A small-molecule ligand and the protein it binds are described below.
Small molecule (SMILES): OC[C@H]1O[C@H](O)[C@H](O)[C@@H](O)[C@@H]1O

Sequence of chain 1.B:
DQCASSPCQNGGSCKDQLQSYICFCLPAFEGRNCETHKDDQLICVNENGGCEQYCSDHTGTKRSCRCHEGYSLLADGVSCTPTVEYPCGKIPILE

Binding-site contacts:
Ligand atom O2 contacts residue SER5 of chain 1.B at 2.5 Å (h-bond).
Ligand atom C4 contacts residue SER5 of chain 1.B at 4.1 Å.
Ligand atom C6 contacts residue GLN2 of chain 1.B at 3.0 Å.
Ligand atom O3 contacts residue TYR21 of chain 1.B at 4.4 Å.
Ligand atom C4 contacts residue TYR21 of chain 1.B at 4.2 Å (hydrophobic).
Ligand atom O5 contacts residue PRO7 of chain 1.B at 4.2 Å.
Ligand atom C3 contacts residue TYR21 of chain 1.B at 4.3 Å (hydrophobic).
Ligand atom C5 contacts residue SER5 of chain 1.B at 3.6 Å.
Ligand atom C1 contacts residue SER5 of chain 1.B at 1.4 Å.
Ligand atom C5 contacts residue TYR21 of chain 1.B at 4.5 Å (hydrophobic).
Ligand atom C4 contacts residue GLN2 of chain 1.B at 4.1 Å.
Ligand atom C3 contacts residue SER5 of chain 1.B at 3.5 Å.
Ligand atom C2 contacts residue SER5 of chain 1.B at 2.4 Å.
Ligand atom O4 contacts residue TYR21 of chain 1.B at 3.0 Å.
Ligand atom O6 contacts residue GLN2 of chain 1.B at 2.6 Å (h-bond).
Ligand atom C5 contacts residue GLN2 of chain 1.B at 2.9 Å.
Ligand atom O5 contacts residue SER5 of chain 1.B at 2.3 Å (h-bond).
Ligand atom C1 contacts residue GLN2 of chain 1.B at 4.3 Å.
Ligand atom O2 contacts residue PRO7 of chain 1.B at 4.3 Å.
Ligand atom C6 contacts residue SER5 of chain 1.B at 4.1 Å.
Ligand atom C3 contacts residue PRO7 of chain 1.B at 4.1 Å (hydrophobic).
Ligand atom O5 contacts residue GLN2 of chain 1.B at 3.3 Å (h-bond).
Ligand atom O4 contacts residue GLN2 of chain 1.B at 4.1 Å.